Binding-site contacts:
Ligand atom CG2 contacts residue ALA2 of chain 3.E at 4.0 Å (hydrophobic).
Ligand atom OE1 contacts residue VAL4 of chain 3.E at 3.5 Å.
Ligand atom CB contacts residue GLN3 of chain 3.E at 4.4 Å.
Ligand atom CB contacts residue VAL4 of chain 3.E at 4.3 Å (hydrophobic).
Ligand atom CB contacts residue VAL4 of chain 3.E at 4.5 Å (hydrophobic).
Ligand atom CG2 contacts residue GLN3 of chain 3.E at 3.4 Å.
Ligand atom CA contacts residue ALA2 of chain 3.E at 3.5 Å (hydrophobic).
Ligand atom OG contacts residue GLN3 of chain 3.E at 3.3 Å (h-bond).
Ligand atom O contacts residue GLN3 of chain 3.E at 3.1 Å (h-bond).
Ligand atom C contacts residue GLN3 of chain 3.E at 3.9 Å.
Ligand atom N contacts residue ALA2 of chain 3.E at 3.0 Å (h-bond).
Ligand atom C contacts residue VAL4 of chain 3.E at 3.6 Å (hydrophobic).
Ligand atom O contacts residue SER5 of chain 3.E at 3.8 Å.
Ligand atom CG2 contacts residue VAL4 of chain 3.E at 3.8 Å (hydrophobic).
Ligand atom CB contacts residue ALA2 of chain 3.E at 4.3 Å (hydrophobic).
Ligand atom CD contacts residue VAL4 of chain 3.E at 3.8 Å (hydrophobic).
Ligand atom O contacts residue ALA2 of chain 3.E at 3.9 Å.
Ligand atom CB contacts residue ALA2 of chain 3.E at 3.4 Å (hydrophobic).
Ligand atom O contacts residue SER6 of chain 3.E at 4.1 Å.
Ligand atom CA contacts residue VAL4 of chain 3.E at 4.0 Å (hydrophobic).
Ligand atom C contacts residue ALA2 of chain 3.E at 3.7 Å (hydrophobic).
Ligand atom CG1 contacts residue GLN3 of chain 3.E at 4.1 Å.
Ligand atom CB contacts residue GLN3 of chain 3.E at 3.4 Å.
Ligand atom N contacts residue VAL4 of chain 3.E at 3.0 Å (h-bond).
Ligand atom O contacts residue VAL4 of chain 3.E at 3.8 Å.
Ligand atom CG2 contacts residue SER5 of chain 3.E at 3.7 Å.
Ligand atom C contacts residue ALA2 of chain 3.E at 4.3 Å (hydrophobic).
Ligand atom C contacts residue VAL4 of chain 3.E at 4.2 Å (hydrophobic).
Ligand atom OE2 contacts residue VAL4 of chain 3.E at 3.6 Å.
Ligand atom CA contacts residue VAL4 of chain 3.E at 3.5 Å (hydrophobic).
Ligand atom O contacts residue VAL4 of chain 3.E at 2.9 Å (h-bond).
Ligand atom OE1 contacts residue ASN25 of chain 3.E at 4.4 Å.
Ligand atom C contacts residue VAL4 of chain 3.E at 4.0 Å (hydrophobic).
Ligand atom CA contacts residue ALA2 of chain 3.E at 4.0 Å (hydrophobic).
Ligand atom CA contacts residue GLN3 of chain 3.E at 4.2 Å.

Sequence of chain 3.E:
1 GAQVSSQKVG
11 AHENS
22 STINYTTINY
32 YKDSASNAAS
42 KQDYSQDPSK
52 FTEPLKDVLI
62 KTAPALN

The small molecule below binds the protein below.
Small molecule (SMILES): CC[C@H](C)[C@H](N)C(=O)N[C@@H](CO)C(=O)N[C@@H](CCC(=O)O)C(=O)N[C@H](C=O)C(C)C